Sequence of chain 10.A:
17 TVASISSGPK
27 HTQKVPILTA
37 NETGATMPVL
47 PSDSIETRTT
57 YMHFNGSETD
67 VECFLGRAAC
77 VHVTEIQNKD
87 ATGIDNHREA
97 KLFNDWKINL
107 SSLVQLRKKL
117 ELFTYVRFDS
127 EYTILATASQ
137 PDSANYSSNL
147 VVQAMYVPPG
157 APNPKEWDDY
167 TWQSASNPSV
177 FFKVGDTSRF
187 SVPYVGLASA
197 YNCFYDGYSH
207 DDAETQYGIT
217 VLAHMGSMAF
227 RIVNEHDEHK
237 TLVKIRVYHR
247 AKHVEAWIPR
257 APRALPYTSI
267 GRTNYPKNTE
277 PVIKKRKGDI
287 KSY

Sequence of chain 10.C:
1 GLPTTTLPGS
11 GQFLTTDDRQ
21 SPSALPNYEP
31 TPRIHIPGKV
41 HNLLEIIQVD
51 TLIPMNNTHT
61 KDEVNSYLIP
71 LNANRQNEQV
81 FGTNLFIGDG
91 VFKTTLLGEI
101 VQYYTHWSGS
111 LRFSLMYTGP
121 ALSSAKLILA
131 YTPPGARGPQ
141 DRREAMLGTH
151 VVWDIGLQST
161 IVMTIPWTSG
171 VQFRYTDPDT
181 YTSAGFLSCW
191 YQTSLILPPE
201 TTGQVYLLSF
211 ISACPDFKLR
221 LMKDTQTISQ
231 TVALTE

Binding-site contacts:
Ligand atom C3C contacts residue TYR128 of chain 10.A at 3.4 Å (hydrophobic).
Ligand atom O1A contacts residue PHE186 of chain 10.A at 3.0 Å.
Ligand atom C5C contacts residue VAL191 of chain 10.A at 3.8 Å (hydrophobic).
Ligand atom C1C contacts residue MET221 of chain 10.A at 4.0 Å (hydrophobic).
Ligand atom C4 contacts residue LEU106 of chain 10.A at 3.5 Å (hydrophobic).
Ligand atom N3A contacts residue TYR152 of chain 10.A at 3.5 Å.
Ligand atom C4C contacts residue VAL188 of chain 10.A at 3.7 Å (hydrophobic).
Ligand atom C4A contacts residue PRO174 of chain 10.A at 3.1 Å (hydrophobic).
Ligand atom O1 contacts residue MET221 of chain 10.A at 2.5 Å (h-bond).
Ligand atom C1C contacts residue LEU106 of chain 10.A at 4.0 Å (hydrophobic).
Ligand atom C1C contacts residue TYR128 of chain 10.A at 3.9 Å (hydrophobic).
Ligand atom C5A contacts residue VAL176 of chain 10.A at 3.6 Å (hydrophobic).
Ligand atom C5A contacts residue ALA150 of chain 10.A at 4.0 Å (hydrophobic).
Ligand atom C1B contacts residue VAL188 of chain 10.A at 3.8 Å (hydrophobic).
Ligand atom C2A contacts residue TYR152 of chain 10.A at 3.6 Å (hydrophobic).
Ligand atom C2A contacts residue PHE186 of chain 10.A at 3.3 Å (hydrophobic).
Ligand atom C2C contacts residue MET221 of chain 10.A at 4.0 Å (hydrophobic).
Ligand atom C5A contacts residue PHE186 of chain 10.A at 3.5 Å (hydrophobic).
Ligand atom O1B contacts residue ILE104 of chain 10.A at 3.9 Å.
Ligand atom C4B contacts residue TYR152 of chain 10.A at 3.8 Å (hydrophobic).
Ligand atom C2C contacts residue TYR197 of chain 10.A at 3.7 Å (hydrophobic).
Ligand atom C5B contacts residue PHE186 of chain 10.A at 3.9 Å (hydrophobic).
Ligand atom N2 contacts residue MET221 of chain 10.A at 3.4 Å (h-bond).
Ligand atom C6B contacts residue ILE104 of chain 10.A at 3.6 Å (hydrophobic).
Ligand atom C5B contacts residue TYR128 of chain 10.A at 4.0 Å (hydrophobic).
Ligand atom N3A contacts residue PRO174 of chain 10.A at 3.7 Å.
Ligand atom C1B contacts residue TYR128 of chain 10.A at 3.6 Å (hydrophobic).
Ligand atom C3B contacts residue TYR152 of chain 10.A at 3.7 Å (hydrophobic).
Ligand atom O1B contacts residue TYR128 of chain 10.A at 3.4 Å (h-bond).
Ligand atom C4C contacts residue VAL191 of chain 10.A at 3.0 Å (hydrophobic).
Ligand atom C4B contacts residue PHE186 of chain 10.A at 3.6 Å (hydrophobic).
Ligand atom N3A contacts residue ALA24 of chain 10.C at 3.8 Å.
Ligand atom C2B contacts residue VAL188 of chain 10.A at 3.5 Å (hydrophobic).
Ligand atom C3B contacts residue VAL188 of chain 10.A at 3.8 Å (hydrophobic).
Ligand atom N3A contacts residue PHE186 of chain 10.A at 4.0 Å.
Ligand atom C5 contacts residue MET221 of chain 10.A at 3.6 Å (hydrophobic).
Ligand atom C1B contacts residue ILE104 of chain 10.A at 4.0 Å (hydrophobic).
Ligand atom C6B contacts residue TYR128 of chain 10.A at 3.3 Å (hydrophobic).
Ligand atom C5B contacts residue MET224 of chain 10.A at 3.8 Å (hydrophobic).
Ligand atom C5C contacts residue VAL188 of chain 10.A at 4.1 Å (hydrophobic).

The small molecule below binds the protein below.
Small molecule (SMILES): Cc1cc(CCCCCOc2ccc(C3=NCCO3)cc2)on1